Binding-site contacts:
Ligand atom C8 contacts residue ASN457 of chain 1.E at 4.4 Å.
Ligand atom C8 contacts residue ASN396 of chain 1.E at 4.3 Å.
Ligand atom C8 contacts residue ILE451 of chain 1.E at 3.9 Å (hydrophobic).
Ligand atom O7 contacts residue ASP449 of chain 1.E at 4.2 Å.
Ligand atom C3 contacts residue ASN457 of chain 1.E at 3.8 Å.
Ligand atom O7 contacts residue ASN457 of chain 1.E at 3.1 Å (h-bond).
Ligand atom N2 contacts residue ASN457 of chain 1.E at 2.9 Å (h-bond).
Ligand atom C4 contacts residue ASN457 of chain 1.E at 4.2 Å.
Ligand atom C1 contacts residue ASN457 of chain 1.E at 1.4 Å.
Ligand atom C5 contacts residue ASN457 of chain 1.E at 3.6 Å.
Ligand atom O5 contacts residue THR357 of chain 1.E at 4.4 Å.
Ligand atom O5 contacts residue ASN457 of chain 1.E at 2.3 Å (h-bond).
Ligand atom C2 contacts residue ASN457 of chain 1.E at 2.4 Å.
Ligand atom C7 contacts residue ASN457 of chain 1.E at 3.2 Å.

A protein and the small-molecule ligand that binds it are described below.
Small molecule (SMILES): CC(=O)N[C@H]1[C@H](O[C@H]2[C@H](O)[C@@H](NC(C)=O)CO[C@@H]2CO)O[C@H](CO)[C@@H](O[C@@H]2O[C@H](CO)[C@@H](O)[C@H](O)[C@@H]2O)[C@@H]1O

Sequence of chain 1.E:
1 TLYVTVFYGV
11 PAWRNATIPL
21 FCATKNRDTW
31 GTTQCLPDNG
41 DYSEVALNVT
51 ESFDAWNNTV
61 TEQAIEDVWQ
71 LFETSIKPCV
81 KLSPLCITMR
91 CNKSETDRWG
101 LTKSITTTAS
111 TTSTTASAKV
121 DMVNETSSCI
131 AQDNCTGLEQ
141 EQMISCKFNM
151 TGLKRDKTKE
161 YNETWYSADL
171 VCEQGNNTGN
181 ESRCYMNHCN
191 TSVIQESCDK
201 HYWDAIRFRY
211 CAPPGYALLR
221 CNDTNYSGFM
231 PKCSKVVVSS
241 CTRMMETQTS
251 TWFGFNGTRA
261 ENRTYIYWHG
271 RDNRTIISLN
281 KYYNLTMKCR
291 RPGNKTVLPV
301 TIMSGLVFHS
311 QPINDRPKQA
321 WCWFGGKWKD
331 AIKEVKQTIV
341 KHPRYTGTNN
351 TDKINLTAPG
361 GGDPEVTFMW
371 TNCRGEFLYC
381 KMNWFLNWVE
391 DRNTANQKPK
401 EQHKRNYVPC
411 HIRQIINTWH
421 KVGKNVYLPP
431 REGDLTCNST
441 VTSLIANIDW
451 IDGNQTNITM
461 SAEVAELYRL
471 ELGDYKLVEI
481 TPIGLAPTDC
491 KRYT